Binding-site contacts:
Ligand atom OH contacts residue HIS95 of chain 1.B at 4.0 Å.
Ligand atom O3P contacts residue ARG130 of chain 1.B at 3.3 Å (salt-bridge).
Ligand atom O1P contacts residue ARG130 of chain 1.B at 2.9 Å (salt-bridge).
Ligand atom O2P contacts residue SER129 of chain 1.B at 3.6 Å.
Ligand atom CE1 contacts residue CYS126 of chain 1.B at 3.5 Å (hydrophobic).
Ligand atom CD1 contacts residue CYS31 of chain 1.B at 4.1 Å (hydrophobic).
Ligand atom CE1 contacts residue ARG130 of chain 1.B at 3.6 Å.
Ligand atom P contacts residue SER129 of chain 1.B at 3.6 Å.
Ligand atom O2P contacts residue ARG130 of chain 1.B at 2.6 Å (salt-bridge).
Ligand atom CG contacts residue CYS31 of chain 1.B at 3.8 Å (hydrophobic).
Ligand atom CZ contacts residue CYS126 of chain 1.B at 4.0 Å (hydrophobic).
Ligand atom P contacts residue CYS126 of chain 1.B at 4.0 Å.
Ligand atom O3P contacts residue SER124 of chain 1.B at 2.6 Å (h-bond).
Ligand atom P contacts residue ARG130 of chain 1.B at 3.5 Å.
Ligand atom CZ contacts residue ARG130 of chain 1.B at 4.3 Å.
Ligand atom P contacts residue SER124 of chain 1.B at 3.4 Å.
Ligand atom O3P contacts residue GLY127 of chain 1.B at 3.6 Å (h-bond).
Ligand atom CE1 contacts residue HIS95 of chain 1.B at 3.4 Å.
Ligand atom CE2 contacts residue HIS95 of chain 1.B at 3.5 Å.
Ligand atom O2P contacts residue HIS95 of chain 1.B at 3.4 Å (h-bond).
Ligand atom P contacts residue LEU128 of chain 1.B at 4.1 Å.
Ligand atom O1P contacts residue GLN125 of chain 1.B at 3.0 Å (h-bond).
Ligand atom CD1 contacts residue CYS126 of chain 1.B at 4.0 Å (hydrophobic).
Ligand atom O3P contacts residue CYS126 of chain 1.B at 4.2 Å.
Ligand atom O3P contacts residue SER131 of chain 1.B at 3.9 Å.
Ligand atom CZ contacts residue HIS95 of chain 1.B at 3.5 Å.
Ligand atom O1P contacts residue SER124 of chain 1.B at 3.1 Å (h-bond).
Ligand atom O3P contacts residue LEU128 of chain 1.B at 2.9 Å (h-bond).
Ligand atom P contacts residue HIS95 of chain 1.B at 4.3 Å.
Ligand atom O2P contacts residue SER124 of chain 1.B at 4.2 Å.
Ligand atom OH contacts residue LEU128 of chain 1.B at 3.8 Å.
Ligand atom O1P contacts residue GLY127 of chain 1.B at 4.0 Å.
Ligand atom CD1 contacts residue HIS95 of chain 1.B at 3.2 Å.
Ligand atom CD1 contacts residue ARG130 of chain 1.B at 4.3 Å.
Ligand atom CG contacts residue HIS95 of chain 1.B at 3.5 Å.
Ligand atom O3P contacts residue SER129 of chain 1.B at 2.5 Å (h-bond).
Ligand atom O1P contacts residue CYS126 of chain 1.B at 2.9 Å (h-bond).
Ligand atom CD2 contacts residue HIS95 of chain 1.B at 3.7 Å.
Ligand atom OH contacts residue CYS126 of chain 1.B at 3.7 Å.
Ligand atom OH contacts residue SER129 of chain 1.B at 3.7 Å.

A protein and the small-molecule ligand that binds it are described below.
Small molecule (SMILES): N[C@@H](Cc1ccc(OP(=O)(O)O)cc1)C(=O)O

Sequence of chain 1.B:
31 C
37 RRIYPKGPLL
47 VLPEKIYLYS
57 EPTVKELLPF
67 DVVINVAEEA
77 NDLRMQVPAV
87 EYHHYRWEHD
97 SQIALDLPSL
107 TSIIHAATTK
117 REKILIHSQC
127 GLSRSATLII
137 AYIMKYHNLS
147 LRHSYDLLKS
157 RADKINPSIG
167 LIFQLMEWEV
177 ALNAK